Binding-site contacts:
Ligand atom O25 contacts residue TYR84 of chain 1.B at 3.6 Å.
Ligand atom C23 contacts residue ASN87 of chain 1.B at 3.8 Å.
Ligand atom N9 contacts residue LEU16 of chain 1.B at 3.7 Å.
Ligand atom N24 contacts residue THR82 of chain 1.B at 3.7 Å.
Ligand atom C26 contacts residue GLY17 of chain 1.B at 3.9 Å.
Ligand atom O25 contacts residue ALA36 of chain 1.B at 3.6 Å.
Ligand atom C8 contacts residue ALA36 of chain 1.B at 3.4 Å (hydrophobic).
Ligand atom C5 contacts residue VAL24 of chain 1.B at 3.9 Å (hydrophobic).
Ligand atom O33 contacts residue GLY88 of chain 1.B at 3.5 Å.
Ligand atom C12 contacts residue MET85 of chain 1.B at 3.9 Å (hydrophobic).
Ligand atom C12 contacts residue GLY88 of chain 1.B at 3.8 Å.
Ligand atom C10 contacts residue GLY88 of chain 1.B at 3.6 Å.
Ligand atom C15 contacts residue GLY88 of chain 1.B at 3.8 Å.
Ligand atom C4 contacts residue VAL24 of chain 1.B at 3.6 Å (hydrophobic).
Ligand atom C5 contacts residue LEU136 of chain 1.B at 3.6 Å (hydrophobic).
Ligand atom C14 contacts residue LEU16 of chain 1.B at 3.8 Å (hydrophobic).
Ligand atom O25 contacts residue MET85 of chain 1.B at 2.8 Å (h-bond).
Ligand atom C11 contacts residue MET85 of chain 1.B at 3.0 Å (hydrophobic).
Ligand atom C8 contacts residue MET85 of chain 1.B at 3.6 Å (hydrophobic).
Ligand atom C22 contacts residue ASN87 of chain 1.B at 3.4 Å.
Ligand atom N24 contacts residue LEU136 of chain 1.B at 3.5 Å.
Ligand atom N24 contacts residue GLU83 of chain 1.B at 3.0 Å (salt-bridge).
Ligand atom C11 contacts residue GLY88 of chain 1.B at 3.7 Å.
Ligand atom C10 contacts residue MET85 of chain 1.B at 3.6 Å (hydrophobic).
Ligand atom N9 contacts residue MET85 of chain 1.B at 3.5 Å (h-bond).
Ligand atom C39 contacts residue ASN92 of chain 1.B at 3.6 Å.
Ligand atom C35 contacts residue LEU16 of chain 1.B at 3.7 Å (hydrophobic).
Ligand atom C32 contacts residue CYS89 of chain 1.B at 3.8 Å (hydrophobic).
Ligand atom C38 contacts residue ASN92 of chain 1.B at 3.3 Å.
Ligand atom C6 contacts residue LEU136 of chain 1.B at 3.8 Å (hydrophobic).
Ligand atom C12 contacts residue ALA86 of chain 1.B at 3.2 Å (hydrophobic).
Ligand atom N1 contacts residue VAL24 of chain 1.B at 3.8 Å.
Ligand atom C41 contacts residue ASN92 of chain 1.B at 3.8 Å.
Ligand atom N24 contacts residue MET85 of chain 1.B at 3.9 Å.
Ligand atom C30 contacts residue VAL24 of chain 1.B at 3.8 Å (hydrophobic).
Ligand atom O33 contacts residue CYS89 of chain 1.B at 3.0 Å (h-bond).
Ligand atom N24 contacts residue ALA36 of chain 1.B at 3.4 Å.
Ligand atom C11 contacts residue ALA86 of chain 1.B at 3.8 Å (hydrophobic).
Ligand atom C15 contacts residue LEU16 of chain 1.B at 3.9 Å (hydrophobic).
Ligand atom C8 contacts residue GLU83 of chain 1.B at 3.9 Å.

The protein below binds the small molecule below.
Small molecule (SMILES): CC(C)(C)c1ccc(C(=O)N[C@@H]2CCCN(c3ccc(C(N)=O)c(Nc4ccc(C(=O)N5CCOCC5)cc4)n3)C2)cc1

Sequence of chain 1.B:
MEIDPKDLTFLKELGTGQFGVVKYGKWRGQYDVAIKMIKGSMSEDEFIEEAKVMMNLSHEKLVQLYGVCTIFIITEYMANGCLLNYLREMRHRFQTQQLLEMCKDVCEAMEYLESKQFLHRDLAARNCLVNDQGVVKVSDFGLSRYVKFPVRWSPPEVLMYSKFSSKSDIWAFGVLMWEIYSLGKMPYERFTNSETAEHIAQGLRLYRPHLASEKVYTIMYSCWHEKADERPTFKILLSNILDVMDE